Binding-site contacts:
Ligand atom O1P contacts residue ARG457 of chain 1.S at 2.3 Å (salt-bridge).
Ligand atom O2P contacts residue ASN402 of chain 1.S at 3.2 Å (h-bond).
Ligand atom C1 contacts residue ALA482 of chain 1.S at 3.6 Å (hydrophobic).
Ligand atom O4 contacts residue HIS481 of chain 1.S at 3.4 Å.
Ligand atom C4 contacts residue LEU400 of chain 1.S at 3.1 Å (hydrophobic).
Ligand atom P1 contacts residue ARG457 of chain 1.S at 3.1 Å.
Ligand atom C6 contacts residue SER406 of chain 1.S at 3.7 Å.
Ligand atom P2 contacts residue SER406 of chain 1.S at 3.6 Å.
Ligand atom O4 contacts residue ALA490 of chain 1.S at 3.8 Å.
Ligand atom P2 contacts residue THR403 of chain 1.S at 3.7 Å.
Ligand atom O1 contacts residue GLY488 of chain 1.S at 3.5 Å (h-bond).
Ligand atom O3 contacts residue HIS481 of chain 1.S at 3.4 Å.
Ligand atom O6P contacts residue ARG405 of chain 1.S at 2.7 Å (salt-bridge).
Ligand atom O2 contacts residue ASN402 of chain 1.S at 3.7 Å.
Ligand atom C5 contacts residue LEU400 of chain 1.S at 3.5 Å (hydrophobic).
Ligand atom P2 contacts residue SER401 of chain 1.S at 3.4 Å.
Ligand atom O3 contacts residue ALA482 of chain 1.S at 3.5 Å (h-bond).
Ligand atom C1 contacts residue LYS454 of chain 1.S at 3.9 Å.
Ligand atom O3P contacts residue LYS454 of chain 1.S at 3.6 Å (salt-bridge).
Ligand atom O4P contacts residue ARG405 of chain 1.S at 3.8 Å.
Ligand atom O6 contacts residue SER406 of chain 1.S at 3.6 Å.
Ligand atom O5P contacts residue THR403 of chain 1.S at 2.7 Å (h-bond).
Ligand atom O1 contacts residue LYS487 of chain 1.S at 3.9 Å.
Ligand atom O1P contacts residue LYS454 of chain 1.S at 2.1 Å (salt-bridge).
Ligand atom O4P contacts residue ASN402 of chain 1.S at 3.9 Å.
Ligand atom O4 contacts residue LEU400 of chain 1.S at 2.6 Å (h-bond).
Ligand atom O6P contacts residue THR403 of chain 1.S at 3.0 Å (h-bond).
Ligand atom P2 contacts residue ASN402 of chain 1.S at 3.7 Å.
Ligand atom O4P contacts residue THR403 of chain 1.S at 3.8 Å.
Ligand atom O4P contacts residue SER401 of chain 1.S at 2.3 Å (h-bond).
Ligand atom C6 contacts residue LEU400 of chain 1.S at 3.1 Å (hydrophobic).
Ligand atom O5P contacts residue SER401 of chain 1.S at 3.4 Å (h-bond).
Ligand atom C6 contacts residue SER401 of chain 1.S at 3.8 Å.
Ligand atom P1 contacts residue LYS454 of chain 1.S at 3.3 Å.
Ligand atom O4P contacts residue SER406 of chain 1.S at 2.7 Å (h-bond).
Ligand atom C3 contacts residue ALA482 of chain 1.S at 3.5 Å (hydrophobic).
Ligand atom O2P contacts residue ARG457 of chain 1.S at 2.3 Å (salt-bridge).
Ligand atom O5P contacts residue ASN402 of chain 1.S at 2.5 Å (h-bond).
Ligand atom O3 contacts residue LYS454 of chain 1.S at 3.1 Å (salt-bridge).
Ligand atom O3 contacts residue LEU400 of chain 1.S at 3.7 Å.

Sequence of chain 1.S:
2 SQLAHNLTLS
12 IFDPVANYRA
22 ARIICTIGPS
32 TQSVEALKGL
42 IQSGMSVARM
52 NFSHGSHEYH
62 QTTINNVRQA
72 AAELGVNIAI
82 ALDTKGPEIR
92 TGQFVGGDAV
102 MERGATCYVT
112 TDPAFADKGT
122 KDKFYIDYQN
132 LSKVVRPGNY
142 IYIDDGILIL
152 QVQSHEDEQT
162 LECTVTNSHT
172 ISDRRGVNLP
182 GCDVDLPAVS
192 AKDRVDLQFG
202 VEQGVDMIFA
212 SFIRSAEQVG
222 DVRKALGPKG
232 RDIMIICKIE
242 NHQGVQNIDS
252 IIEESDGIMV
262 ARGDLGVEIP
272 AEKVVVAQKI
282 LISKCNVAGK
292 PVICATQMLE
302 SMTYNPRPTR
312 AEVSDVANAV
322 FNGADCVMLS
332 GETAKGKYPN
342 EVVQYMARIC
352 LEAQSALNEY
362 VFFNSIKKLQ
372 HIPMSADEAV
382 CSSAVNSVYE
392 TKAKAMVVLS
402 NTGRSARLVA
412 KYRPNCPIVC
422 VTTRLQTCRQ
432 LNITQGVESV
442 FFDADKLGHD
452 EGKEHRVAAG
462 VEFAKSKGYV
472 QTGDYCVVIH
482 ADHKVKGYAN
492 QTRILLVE

A small-molecule ligand and the protein it binds are described below.
Small molecule (SMILES): O=P(O)(O)OC[C@H]1O[C@@](CO)(OP(=O)(O)O)[C@@H](O)[C@@H]1O